This small molecule binds to this protein.
Small molecule (SMILES): CC(=O)N[C@H]1[C@H](O[C@H]2[C@H](O)[C@@H](NC(C)=O)CO[C@@H]2CO)O[C@H](CO)[C@@H](O)[C@@H]1O

Sequence of chain 54.G:
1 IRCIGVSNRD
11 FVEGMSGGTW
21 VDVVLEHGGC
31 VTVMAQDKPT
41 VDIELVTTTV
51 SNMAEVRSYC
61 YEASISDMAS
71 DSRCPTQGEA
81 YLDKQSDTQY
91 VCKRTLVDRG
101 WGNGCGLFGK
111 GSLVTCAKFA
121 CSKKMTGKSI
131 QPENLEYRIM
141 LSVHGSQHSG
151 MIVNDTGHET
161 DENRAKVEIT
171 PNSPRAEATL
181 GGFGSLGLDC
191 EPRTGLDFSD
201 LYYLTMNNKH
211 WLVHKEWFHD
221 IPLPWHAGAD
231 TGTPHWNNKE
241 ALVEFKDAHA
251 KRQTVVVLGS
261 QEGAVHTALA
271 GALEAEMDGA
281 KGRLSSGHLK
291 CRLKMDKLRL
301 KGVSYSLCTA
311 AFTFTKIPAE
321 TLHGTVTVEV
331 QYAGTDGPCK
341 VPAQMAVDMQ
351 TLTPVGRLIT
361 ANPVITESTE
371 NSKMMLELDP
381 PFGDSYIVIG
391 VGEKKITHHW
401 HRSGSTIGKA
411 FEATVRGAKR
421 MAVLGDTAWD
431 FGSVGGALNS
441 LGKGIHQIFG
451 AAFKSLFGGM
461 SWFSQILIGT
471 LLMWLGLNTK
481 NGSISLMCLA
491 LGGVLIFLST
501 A

Binding-site contacts:
Ligand atom O5 contacts residue ASN154 of chain 54.G at 4.0 Å.
Ligand atom C7 contacts residue THR156 of chain 54.G at 3.9 Å.
Ligand atom O6 contacts residue MET151 of chain 54.G at 3.4 Å.
Ligand atom C2 contacts residue THR156 of chain 54.G at 4.2 Å.
Ligand atom C8 contacts residue ASN154 of chain 54.G at 3.6 Å.
Ligand atom C2 contacts residue ASN154 of chain 54.G at 3.5 Å.
Ligand atom C1 contacts residue THR156 of chain 54.G at 3.6 Å.
Ligand atom C6 contacts residue MET151 of chain 54.G at 4.5 Å (hydrophobic).
Ligand atom N2 contacts residue ASN154 of chain 54.G at 3.8 Å.
Ligand atom O7 contacts residue ASN154 of chain 54.G at 2.6 Å (h-bond).
Ligand atom C8 contacts residue THR156 of chain 54.G at 4.0 Å.
Ligand atom C1 contacts residue ASN154 of chain 54.G at 3.4 Å.
Ligand atom N2 contacts residue THR156 of chain 54.G at 3.6 Å (h-bond).
Ligand atom C7 contacts residue ASN154 of chain 54.G at 3.3 Å.